This protein binds this small molecule.
Small molecule (SMILES): CC(=O)N[C@@H]1[C@@H](O)[C@H](O)[C@@H](CO)O[C@H]1O

Binding-site contacts:
Ligand atom C5 contacts residue ASN288 of chain 1.C at 3.7 Å.
Ligand atom C8 contacts residue ASN288 of chain 1.C at 3.9 Å.
Ligand atom O5 contacts residue ASN288 of chain 1.C at 2.4 Å (h-bond).
Ligand atom O6 contacts residue SER290 of chain 1.C at 3.8 Å.
Ligand atom N2 contacts residue ASN288 of chain 1.C at 2.9 Å (h-bond).
Ligand atom C3 contacts residue ASN288 of chain 1.C at 3.8 Å.
Ligand atom C4 contacts residue ASN288 of chain 1.C at 4.2 Å.
Ligand atom C7 contacts residue ASN288 of chain 1.C at 3.2 Å.
Ligand atom C2 contacts residue ASN288 of chain 1.C at 2.5 Å.
Ligand atom O7 contacts residue ASN288 of chain 1.C at 3.1 Å (h-bond).
Ligand atom C1 contacts residue ASN288 of chain 1.C at 1.4 Å.

Sequence of chain 1.C:
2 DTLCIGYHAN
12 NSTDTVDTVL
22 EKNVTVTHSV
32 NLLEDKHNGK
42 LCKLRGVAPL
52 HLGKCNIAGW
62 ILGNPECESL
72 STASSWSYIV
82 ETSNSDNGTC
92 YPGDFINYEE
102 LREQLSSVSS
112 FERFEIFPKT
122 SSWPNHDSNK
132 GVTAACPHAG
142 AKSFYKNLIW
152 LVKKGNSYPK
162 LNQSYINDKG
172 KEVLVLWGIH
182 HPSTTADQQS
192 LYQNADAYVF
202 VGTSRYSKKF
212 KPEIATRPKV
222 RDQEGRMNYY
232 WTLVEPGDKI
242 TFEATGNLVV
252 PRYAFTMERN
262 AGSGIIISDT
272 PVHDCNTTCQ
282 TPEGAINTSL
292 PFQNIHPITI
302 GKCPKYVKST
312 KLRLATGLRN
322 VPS